Sequence of chain 1.EA:
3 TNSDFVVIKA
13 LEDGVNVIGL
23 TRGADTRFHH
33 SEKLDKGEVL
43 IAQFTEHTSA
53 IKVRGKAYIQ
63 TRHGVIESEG

Binding-site contacts:
Ligand atom CA contacts residue SER51 of chain 1.FA at 3.9 Å.
Ligand atom O contacts residue SER51 of chain 1.FA at 2.9 Å (h-bond).
Ligand atom N contacts residue ASP27 of chain 1.FA at 3.1 Å (salt-bridge).
Ligand atom OXT contacts residue HIS49 of chain 1.EA at 3.7 Å.
Ligand atom C contacts residue THR50 of chain 1.EA at 3.8 Å.
Ligand atom C contacts residue THR47 of chain 1.EA at 3.4 Å.
Ligand atom CA contacts residue THR28 of chain 1.FA at 3.2 Å.
Ligand atom CD2 contacts residue THR50 of chain 1.EA at 4.0 Å.
Ligand atom NE1 contacts residue GLN45 of chain 1.EA at 2.8 Å (h-bond).
Ligand atom OXT contacts residue THR50 of chain 1.EA at 2.7 Å (h-bond).
Ligand atom C contacts residue GLY25 of chain 1.FA at 3.4 Å.
Ligand atom CD1 contacts residue GLN45 of chain 1.EA at 3.6 Å.
Ligand atom CZ3 contacts residue GLY21 of chain 1.EA at 3.7 Å.
Ligand atom CA contacts residue THR23 of chain 1.FA at 3.7 Å.
Ligand atom O contacts residue ARG24 of chain 1.FA at 3.5 Å.
Ligand atom CB contacts residue SER51 of chain 1.FA at 3.4 Å.
Ligand atom CD1 contacts residue THR47 of chain 1.EA at 3.8 Å.
Ligand atom CH2 contacts residue GLY21 of chain 1.EA at 3.6 Å.
Ligand atom O contacts residue GLY25 of chain 1.FA at 3.1 Å (h-bond).
Ligand atom NE1 contacts residue ALA44 of chain 1.EA at 3.8 Å.
Ligand atom CZ2 contacts residue ILE53 of chain 1.EA at 3.8 Å (hydrophobic).
Ligand atom CB contacts residue THR28 of chain 1.FA at 3.6 Å.
Ligand atom N contacts residue THR23 of chain 1.FA at 2.8 Å (h-bond).
Ligand atom CZ3 contacts residue HIS32 of chain 1.EA at 3.9 Å.
Ligand atom CE2 contacts residue GLN45 of chain 1.EA at 3.9 Å.
Ligand atom N contacts residue THR28 of chain 1.FA at 2.8 Å (h-bond).
Ligand atom OXT contacts residue THR47 of chain 1.EA at 2.5 Å (h-bond).
Ligand atom OXT contacts residue GLY25 of chain 1.FA at 3.9 Å.
Ligand atom CA contacts residue GLY25 of chain 1.FA at 3.5 Å.
Ligand atom O contacts residue THR23 of chain 1.FA at 4.0 Å.
Ligand atom CZ2 contacts residue THR50 of chain 1.EA at 3.8 Å.
Ligand atom CE2 contacts residue THR50 of chain 1.EA at 4.0 Å.
Ligand atom CD1 contacts residue SER51 of chain 1.FA at 3.5 Å.
Ligand atom N contacts residue GLY25 of chain 1.FA at 2.9 Å (h-bond).
Ligand atom C contacts residue SER51 of chain 1.FA at 3.5 Å.
Ligand atom CE3 contacts residue HIS32 of chain 1.EA at 3.9 Å.
Ligand atom CD1 contacts residue ALA52 of chain 1.FA at 3.9 Å (hydrophobic).
Ligand atom CB contacts residue THR23 of chain 1.FA at 3.7 Å.
Ligand atom CG contacts residue SER51 of chain 1.FA at 3.9 Å.
Ligand atom O contacts residue THR47 of chain 1.EA at 3.5 Å (h-bond).

Sequence of chain 1.FA:
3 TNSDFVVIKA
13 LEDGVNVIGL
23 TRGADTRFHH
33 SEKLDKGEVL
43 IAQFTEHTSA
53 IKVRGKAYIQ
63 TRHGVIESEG

A small-molecule ligand and the protein it binds are described below.
Small molecule (SMILES): N[C@@H](Cc1c[nH]c2ccccc12)C(=O)O